Binding-site contacts:
Ligand atom OXT contacts residue LYS114 of chain 2.A at 4.1 Å.
Ligand atom CB contacts residue ASN124 of chain 2.A at 3.8 Å.
Ligand atom O contacts residue ILE181 of chain 2.A at 4.2 Å.
Ligand atom OXT contacts residue LEU115 of chain 2.A at 3.7 Å.
Ligand atom O contacts residue LEU115 of chain 2.A at 4.2 Å.
Ligand atom N contacts residue HIS180 of chain 2.A at 2.7 Å (h-bond).
Ligand atom N contacts residue VAL179 of chain 2.A at 3.3 Å.
Ligand atom N contacts residue LEU126 of chain 2.A at 3.9 Å.
Ligand atom CB contacts residue ALA125 of chain 2.A at 4.0 Å (hydrophobic).
Ligand atom OXT contacts residue HIS180 of chain 2.A at 3.9 Å.
Ligand atom CB contacts residue PHE130 of chain 3.A at 4.1 Å (hydrophobic).
Ligand atom O contacts residue SER113 of chain 2.A at 2.5 Å (h-bond).
Ligand atom CA contacts residue HIS180 of chain 2.A at 3.8 Å.
Ligand atom O contacts residue VAL179 of chain 2.A at 3.6 Å.
Ligand atom OXT contacts residue ALA125 of chain 2.A at 3.4 Å (h-bond).
Ligand atom N contacts residue ASP139 of chain 3.A at 3.8 Å.
Ligand atom CG contacts residue TRP88 of chain 2.A at 4.0 Å (hydrophobic).
Ligand atom CB contacts residue HIS180 of chain 2.A at 4.3 Å.
Ligand atom N contacts residue PRO178 of chain 2.A at 4.2 Å.
Ligand atom OXT contacts residue SER113 of chain 2.A at 3.7 Å.
Ligand atom OXT contacts residue ASN124 of chain 2.A at 2.9 Å (h-bond).
Ligand atom C contacts residue ALA125 of chain 2.A at 4.3 Å (hydrophobic).
Ligand atom CG contacts residue HIS180 of chain 2.A at 4.2 Å.
Ligand atom C contacts residue SER113 of chain 2.A at 3.4 Å.
Ligand atom N contacts residue TRP88 of chain 2.A at 4.3 Å.
Ligand atom CA contacts residue LEU126 of chain 2.A at 3.6 Å (hydrophobic).
Ligand atom CB contacts residue ASP139 of chain 3.A at 3.6 Å.
Ligand atom OXT contacts residue LEU126 of chain 2.A at 4.0 Å.
Ligand atom C contacts residue HIS180 of chain 2.A at 3.3 Å.
Ligand atom C contacts residue VAL179 of chain 2.A at 4.3 Å (hydrophobic).
Ligand atom CA contacts residue ASP139 of chain 3.A at 4.3 Å.
Ligand atom C contacts residue ASN124 of chain 2.A at 4.1 Å.
Ligand atom CG contacts residue ASP139 of chain 3.A at 2.3 Å.
Ligand atom CG contacts residue GLN137 of chain 3.A at 4.1 Å.
Ligand atom C contacts residue LEU126 of chain 2.A at 4.0 Å (hydrophobic).
Ligand atom O contacts residue HIS180 of chain 2.A at 2.3 Å (h-bond).
Ligand atom CB contacts residue LEU126 of chain 2.A at 4.4 Å (hydrophobic).
Ligand atom CA contacts residue VAL179 of chain 2.A at 4.3 Å (hydrophobic).
Ligand atom CA contacts residue ALA125 of chain 2.A at 4.0 Å (hydrophobic).
Ligand atom CG contacts residue PHE130 of chain 3.A at 3.3 Å (hydrophobic).

Sequence of chain 2.A:
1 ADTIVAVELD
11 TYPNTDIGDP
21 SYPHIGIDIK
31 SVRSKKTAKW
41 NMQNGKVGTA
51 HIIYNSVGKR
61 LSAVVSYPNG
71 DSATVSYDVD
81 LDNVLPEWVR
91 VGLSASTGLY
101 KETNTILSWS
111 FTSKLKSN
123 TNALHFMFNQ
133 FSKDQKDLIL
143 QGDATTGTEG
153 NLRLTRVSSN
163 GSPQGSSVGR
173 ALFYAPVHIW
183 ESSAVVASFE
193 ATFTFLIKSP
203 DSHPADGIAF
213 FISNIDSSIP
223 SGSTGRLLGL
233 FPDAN

This protein binds this small molecule.
Small molecule (SMILES): CC[C@@H](N)C(=O)O

Sequence of chain 3.A:
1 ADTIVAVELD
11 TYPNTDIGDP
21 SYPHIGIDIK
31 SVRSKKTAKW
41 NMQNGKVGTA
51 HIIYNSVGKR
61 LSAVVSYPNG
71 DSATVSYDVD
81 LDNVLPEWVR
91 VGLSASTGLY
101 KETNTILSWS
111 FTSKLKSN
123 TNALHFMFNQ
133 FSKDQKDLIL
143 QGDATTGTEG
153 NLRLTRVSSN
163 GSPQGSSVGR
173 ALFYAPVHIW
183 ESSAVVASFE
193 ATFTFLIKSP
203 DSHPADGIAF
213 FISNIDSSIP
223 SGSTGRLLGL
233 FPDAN